Sequence of chain 1.A:
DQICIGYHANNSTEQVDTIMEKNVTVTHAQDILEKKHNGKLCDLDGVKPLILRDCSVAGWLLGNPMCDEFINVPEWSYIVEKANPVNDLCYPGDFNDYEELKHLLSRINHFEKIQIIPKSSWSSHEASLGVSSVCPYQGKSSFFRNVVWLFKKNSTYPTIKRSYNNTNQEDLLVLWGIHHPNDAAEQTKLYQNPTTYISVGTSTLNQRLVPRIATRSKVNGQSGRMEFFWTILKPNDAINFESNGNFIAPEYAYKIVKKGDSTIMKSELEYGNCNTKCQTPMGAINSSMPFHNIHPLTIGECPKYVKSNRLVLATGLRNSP

A protein and the small-molecule ligand that binds it are described below.
Small molecule (SMILES): CC(=O)N[C@@H]1[C@@H](O)[C@H](O)[C@@H](CO)O[C@H]1O

Binding-site contacts:
Ligand atom C7 contacts residue ALA254 of chain 2.A at 4.3 Å (hydrophobic).
Ligand atom C4 contacts residue ASN252 of chain 2.A at 4.0 Å.
Ligand atom C6 contacts residue ASN252 of chain 2.A at 4.3 Å.
Ligand atom O7 contacts residue ASN252 of chain 2.A at 4.2 Å.
Ligand atom C5 contacts residue ASN181 of chain 2.A at 2.7 Å.
Ligand atom O7 contacts residue ALA254 of chain 2.A at 4.1 Å.
Ligand atom O7 contacts residue SER233 of chain 1.A at 3.7 Å.
Ligand atom O4 contacts residue ASN252 of chain 2.A at 3.8 Å.
Ligand atom O5 contacts residue ASN181 of chain 2.A at 1.5 Å (h-bond).
Ligand atom C4 contacts residue ASN181 of chain 2.A at 3.7 Å.
Ligand atom C3 contacts residue ASN181 of chain 2.A at 3.6 Å.
Ligand atom O5 contacts residue ASN252 of chain 2.A at 4.3 Å.
Ligand atom C5 contacts residue ASN252 of chain 2.A at 3.5 Å.
Ligand atom C2 contacts residue ASN252 of chain 2.A at 3.8 Å.
Ligand atom C7 contacts residue ASN181 of chain 2.A at 4.4 Å.
Ligand atom C7 contacts residue ASN252 of chain 2.A at 4.1 Å.
Ligand atom C6 contacts residue ASN181 of chain 2.A at 3.7 Å.
Ligand atom C1 contacts residue ASN252 of chain 2.A at 3.7 Å.
Ligand atom O7 contacts residue ASP253 of chain 2.A at 4.5 Å.
Ligand atom N2 contacts residue ASN252 of chain 2.A at 3.1 Å (h-bond).
Ligand atom N2 contacts residue ASN181 of chain 2.A at 3.6 Å (h-bond).
Ligand atom C2 contacts residue ASN181 of chain 2.A at 2.8 Å.
Ligand atom C3 contacts residue ASN252 of chain 2.A at 4.0 Å.
Ligand atom C1 contacts residue ASN181 of chain 2.A at 1.3 Å.

Sequence of chain 2.A:
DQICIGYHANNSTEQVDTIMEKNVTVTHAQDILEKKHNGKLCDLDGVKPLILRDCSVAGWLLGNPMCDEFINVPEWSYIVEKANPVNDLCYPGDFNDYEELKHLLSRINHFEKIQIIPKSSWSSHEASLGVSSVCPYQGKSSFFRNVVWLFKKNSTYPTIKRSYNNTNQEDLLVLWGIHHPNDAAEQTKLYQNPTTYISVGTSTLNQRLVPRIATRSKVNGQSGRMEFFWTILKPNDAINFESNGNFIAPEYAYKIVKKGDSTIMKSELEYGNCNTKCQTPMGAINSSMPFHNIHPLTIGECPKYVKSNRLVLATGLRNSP